Sequence of chain 1.C:
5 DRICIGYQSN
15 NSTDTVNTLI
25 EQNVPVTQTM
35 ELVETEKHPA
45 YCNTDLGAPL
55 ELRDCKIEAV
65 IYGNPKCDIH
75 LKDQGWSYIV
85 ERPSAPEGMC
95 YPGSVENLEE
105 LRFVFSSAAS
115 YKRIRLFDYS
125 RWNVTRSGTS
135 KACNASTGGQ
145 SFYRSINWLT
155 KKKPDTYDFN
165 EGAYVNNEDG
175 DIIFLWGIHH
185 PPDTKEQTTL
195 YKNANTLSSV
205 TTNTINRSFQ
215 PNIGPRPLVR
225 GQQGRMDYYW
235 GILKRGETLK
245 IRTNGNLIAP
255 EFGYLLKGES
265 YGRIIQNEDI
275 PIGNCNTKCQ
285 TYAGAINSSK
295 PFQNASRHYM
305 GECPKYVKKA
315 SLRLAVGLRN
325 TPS

A protein and the small-molecule ligand that binds it are described below.
Small molecule (SMILES): CC(=O)N[C@H]1[C@H](O[C@H]2[C@H](O)[C@@H](NC(C)=O)CO[C@@H]2CO[C@@H]2O[C@@H](C)[C@@H](O)[C@@H](O)[C@@H]2O)O[C@H](CO)[C@@H](O)[C@@H]1O

Binding-site contacts:
Ligand atom C6 contacts residue GLY142 of chain 1.C at 4.0 Å.
Ligand atom C2 contacts residue LYS135 of chain 1.C at 3.7 Å.
Ligand atom C1 contacts residue ASN138 of chain 1.C at 1.4 Å.
Ligand atom O7 contacts residue LYS70 of chain 1.C at 4.3 Å.
Ligand atom C6 contacts residue GLY142 of chain 1.C at 4.3 Å.
Ligand atom C8 contacts residue ARG224 of chain 1.C at 3.8 Å.
Ligand atom O7 contacts residue LYS135 of chain 1.C at 3.8 Å.
Ligand atom C5 contacts residue GLY142 of chain 1.C at 3.6 Å.
Ligand atom N2 contacts residue LYS135 of chain 1.C at 3.2 Å (salt-bridge).
Ligand atom N2 contacts residue ASN138 of chain 1.C at 3.0 Å (h-bond).
Ligand atom C4 contacts residue GLY142 of chain 1.C at 4.1 Å.
Ligand atom C3 contacts residue ASN138 of chain 1.C at 3.7 Å.
Ligand atom O7 contacts residue ASN138 of chain 1.C at 3.8 Å.
Ligand atom C8 contacts residue ALA136 of chain 1.C at 4.3 Å (hydrophobic).
Ligand atom C8 contacts residue LYS135 of chain 1.C at 4.1 Å.
Ligand atom O5 contacts residue ASN138 of chain 1.C at 2.1 Å (h-bond).
Ligand atom O5 contacts residue LYS135 of chain 1.C at 4.3 Å.
Ligand atom C7 contacts residue ASN138 of chain 1.C at 3.6 Å.
Ligand atom C2 contacts residue ASN138 of chain 1.C at 2.4 Å.
Ligand atom C4 contacts residue ASN138 of chain 1.C at 4.1 Å.
Ligand atom C6 contacts residue GLY143 of chain 1.C at 4.4 Å.
Ligand atom O5 contacts residue GLY142 of chain 1.C at 4.2 Å.
Ligand atom C7 contacts residue LYS135 of chain 1.C at 4.0 Å.
Ligand atom C5 contacts residue ASN138 of chain 1.C at 3.5 Å.
Ligand atom C1 contacts residue LYS135 of chain 1.C at 3.1 Å.
Ligand atom C6 contacts residue ASN138 of chain 1.C at 4.4 Å.